Sequence of chain 1.E:
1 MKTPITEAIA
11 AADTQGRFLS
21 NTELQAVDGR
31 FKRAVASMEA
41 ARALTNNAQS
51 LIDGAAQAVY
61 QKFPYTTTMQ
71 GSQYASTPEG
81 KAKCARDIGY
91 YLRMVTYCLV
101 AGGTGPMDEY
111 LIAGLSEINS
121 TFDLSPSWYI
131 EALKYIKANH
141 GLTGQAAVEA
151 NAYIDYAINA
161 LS

The small molecule below binds the protein below.
Small molecule (SMILES): CCC1=C(C)/C(=C/c2[nH]c(Cc3[nH]c(CC4=NC(=O)[C@H](C)[C@H]4CC)c(C)c3CCC(=O)O)c(CCC(=O)O)c2C)NC1=O

Sequence of chain 1.B:
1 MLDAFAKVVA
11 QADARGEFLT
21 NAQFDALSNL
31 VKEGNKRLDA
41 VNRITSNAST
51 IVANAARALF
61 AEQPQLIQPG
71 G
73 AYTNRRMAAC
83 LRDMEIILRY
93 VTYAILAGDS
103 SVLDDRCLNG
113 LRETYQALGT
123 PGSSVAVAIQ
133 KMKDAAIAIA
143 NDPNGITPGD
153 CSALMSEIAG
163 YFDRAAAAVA

Sequence of chain 1.A:
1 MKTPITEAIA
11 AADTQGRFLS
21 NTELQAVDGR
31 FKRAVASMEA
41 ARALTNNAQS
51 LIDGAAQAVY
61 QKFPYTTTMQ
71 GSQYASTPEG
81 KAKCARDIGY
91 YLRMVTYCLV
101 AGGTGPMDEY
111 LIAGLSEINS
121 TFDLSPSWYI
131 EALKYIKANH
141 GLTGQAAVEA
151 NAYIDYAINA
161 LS

Binding-site contacts:
Ligand atom C1C contacts residue THR149 of chain 1.B at 3.6 Å.
Ligand atom CBB contacts residue ASN21 of chain 1.A at 3.6 Å.
Ligand atom CBB contacts residue ARG33 of chain 1.E at 3.5 Å.
Ligand atom C3C contacts residue CYS153 of chain 1.B at 2.7 Å (hydrophobic).
Ligand atom NC contacts residue ILE148 of chain 1.B at 3.6 Å.
Ligand atom ND contacts residue ASP39 of chain 1.B at 2.8 Å (salt-bridge).
Ligand atom CMD contacts residue THR149 of chain 1.B at 3.5 Å.
Ligand atom C4C contacts residue CYS153 of chain 1.B at 3.1 Å (hydrophobic).
Ligand atom C3A contacts residue GLN145 of chain 1.E at 3.3 Å.
Ligand atom OC contacts residue PRO150 of chain 1.B at 3.6 Å.
Ligand atom CBC contacts residue CYS153 of chain 1.B at 2.8 Å (hydrophobic).
Ligand atom NA contacts residue ASP39 of chain 1.B at 2.4 Å (salt-bridge).
Ligand atom CAC contacts residue CYS153 of chain 1.B at 1.8 Å (hydrophobic).
Ligand atom C2C contacts residue CYS153 of chain 1.B at 3.1 Å (hydrophobic).
Ligand atom CAB contacts residue LEU24 of chain 1.A at 3.4 Å (hydrophobic).
Ligand atom C4A contacts residue GLN145 of chain 1.E at 3.5 Å.
Ligand atom CAD contacts residue THR149 of chain 1.B at 3.5 Å.
Ligand atom NC contacts residue THR149 of chain 1.B at 2.7 Å (h-bond).
Ligand atom O2A contacts residue GLN145 of chain 1.E at 3.4 Å (h-bond).
Ligand atom OB contacts residue ASP28 of chain 1.A at 3.1 Å.
Ligand atom O1A contacts residue THR149 of chain 1.B at 2.7 Å (h-bond).
Ligand atom OC contacts residue GLY151 of chain 1.B at 3.3 Å (h-bond).
Ligand atom CGA contacts residue THR149 of chain 1.B at 3.3 Å.
Ligand atom CMC contacts residue ASN143 of chain 1.B at 3.4 Å.
Ligand atom CHB contacts residue ASP39 of chain 1.B at 3.3 Å.
Ligand atom CMD contacts residue GLY151 of chain 1.B at 3.4 Å.
Ligand atom C2D contacts residue THR149 of chain 1.B at 3.5 Å.
Ligand atom C4A contacts residue ASP39 of chain 1.B at 3.4 Å.
Ligand atom OC contacts residue THR149 of chain 1.B at 3.6 Å.
Ligand atom O2D contacts residue LYS36 of chain 1.B at 3.6 Å.
Ligand atom NB contacts residue ARG33 of chain 1.E at 3.6 Å (salt-bridge).
Ligand atom O2A contacts residue THR149 of chain 1.B at 3.1 Å (h-bond).
Ligand atom CHD contacts residue CYS153 of chain 1.B at 3.4 Å (hydrophobic).
Ligand atom CHB contacts residue GLN145 of chain 1.E at 3.6 Å.
Ligand atom C1A contacts residue ASP39 of chain 1.B at 3.6 Å.
Ligand atom NA contacts residue ASN35 of chain 1.B at 3.6 Å.
Ligand atom CBC contacts residue LYS36 of chain 1.B at 3.6 Å.
Ligand atom CHD contacts residue ILE148 of chain 1.B at 3.6 Å (hydrophobic).
Ligand atom O1D contacts residue ASN35 of chain 1.B at 3.0 Å (h-bond).
Ligand atom CMA contacts residue GLN145 of chain 1.E at 3.3 Å.